A protein and the small-molecule ligand that binds it are described below.
Small molecule (SMILES): CC(=O)N[C@@H]1[C@@H](O)[C@H](O)[C@@H](CO)O[C@H]1O

Binding-site contacts:
Ligand atom C7 contacts residue ILE156 of chain 1.A at 3.9 Å (hydrophobic).
Ligand atom C2 contacts residue ASN191 of chain 1.A at 2.6 Å.
Ligand atom O7 contacts residue LYS229 of chain 1.A at 4.0 Å.
Ligand atom C5 contacts residue ASN191 of chain 1.A at 3.6 Å.
Ligand atom O5 contacts residue ASN191 of chain 1.A at 2.3 Å (h-bond).
Ligand atom C8 contacts residue ILE156 of chain 1.A at 3.8 Å (hydrophobic).
Ligand atom C5 contacts residue THR193 of chain 1.A at 4.0 Å.
Ligand atom O5 contacts residue THR193 of chain 1.A at 4.0 Å.
Ligand atom O7 contacts residue ASN191 of chain 1.A at 3.0 Å (h-bond).
Ligand atom C7 contacts residue ASN191 of chain 1.A at 3.2 Å.
Ligand atom C1 contacts residue ASN191 of chain 1.A at 1.5 Å.
Ligand atom C4 contacts residue ASN191 of chain 1.A at 4.3 Å.
Ligand atom N2 contacts residue ILE156 of chain 1.A at 3.9 Å.
Ligand atom C3 contacts residue ASN191 of chain 1.A at 3.9 Å.
Ligand atom C1 contacts residue THR193 of chain 1.A at 3.6 Å.
Ligand atom C6 contacts residue THR193 of chain 1.A at 4.4 Å.
Ligand atom O7 contacts residue ILE156 of chain 1.A at 4.5 Å.
Ligand atom N2 contacts residue ASN191 of chain 1.A at 3.0 Å (h-bond).

Sequence of chain 1.A:
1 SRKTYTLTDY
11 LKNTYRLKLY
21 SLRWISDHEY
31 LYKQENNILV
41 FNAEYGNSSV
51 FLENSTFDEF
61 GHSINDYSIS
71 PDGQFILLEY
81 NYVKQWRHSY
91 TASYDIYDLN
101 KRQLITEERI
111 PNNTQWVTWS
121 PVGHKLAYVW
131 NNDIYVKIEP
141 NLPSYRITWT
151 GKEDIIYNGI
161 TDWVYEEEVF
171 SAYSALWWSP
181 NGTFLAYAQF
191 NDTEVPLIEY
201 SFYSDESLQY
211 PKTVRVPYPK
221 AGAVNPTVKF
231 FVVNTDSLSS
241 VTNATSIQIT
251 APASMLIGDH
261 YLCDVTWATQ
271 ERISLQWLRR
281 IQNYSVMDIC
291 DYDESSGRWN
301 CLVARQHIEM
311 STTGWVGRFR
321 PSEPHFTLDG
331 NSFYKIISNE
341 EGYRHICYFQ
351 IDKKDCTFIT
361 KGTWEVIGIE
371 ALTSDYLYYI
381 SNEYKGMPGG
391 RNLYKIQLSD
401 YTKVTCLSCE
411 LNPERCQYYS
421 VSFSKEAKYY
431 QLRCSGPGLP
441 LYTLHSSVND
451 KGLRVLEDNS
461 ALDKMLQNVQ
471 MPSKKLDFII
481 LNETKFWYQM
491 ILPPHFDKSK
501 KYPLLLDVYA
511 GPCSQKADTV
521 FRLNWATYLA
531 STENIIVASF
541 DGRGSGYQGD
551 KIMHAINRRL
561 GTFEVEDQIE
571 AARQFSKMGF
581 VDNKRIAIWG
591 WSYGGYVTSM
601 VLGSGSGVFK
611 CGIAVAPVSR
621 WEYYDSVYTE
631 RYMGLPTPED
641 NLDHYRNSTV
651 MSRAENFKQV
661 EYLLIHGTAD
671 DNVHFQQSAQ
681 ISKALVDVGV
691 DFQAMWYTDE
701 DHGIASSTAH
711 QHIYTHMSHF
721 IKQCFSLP